Binding-site contacts:
Ligand atom C03 contacts residue THR164 of chain 3.A at 3.8 Å.
Ligand atom C08 contacts residue THR164 of chain 3.A at 3.9 Å.
Ligand atom C02 contacts residue GLN73 of chain 2.B at 3.4 Å.
Ligand atom C03 contacts residue GLN73 of chain 2.B at 3.2 Å.
Ligand atom C01 contacts residue PRO162 of chain 3.A at 3.8 Å (hydrophobic).
Ligand atom N07 contacts residue GLN73 of chain 2.B at 3.8 Å.
Ligand atom N07 contacts residue THR164 of chain 3.A at 3.5 Å.
Ligand atom N07 contacts residue GLY165 of chain 3.A at 3.5 Å (h-bond).
Ligand atom C01 contacts residue GLN73 of chain 2.B at 3.7 Å.
Ligand atom C05 contacts residue GLY37 of chain 2.B at 3.9 Å.
Ligand atom C06 contacts residue GLY37 of chain 2.B at 3.4 Å.
Ligand atom BR14 contacts residue ARG38 of chain 2.B at 3.3 Å.
Ligand atom C06 contacts residue GLY165 of chain 3.A at 3.9 Å.
Ligand atom O13 contacts residue GLN73 of chain 3.A at 3.5 Å (h-bond).
Ligand atom C04 contacts residue GLN73 of chain 2.B at 3.3 Å.
Ligand atom C02 contacts residue HIS161 of chain 3.A at 3.2 Å.
Ligand atom O13 contacts residue ILE72 of chain 3.A at 3.5 Å.
Ligand atom O12 contacts residue GLU163 of chain 3.A at 3.9 Å.
Ligand atom C01 contacts residue ARG38 of chain 2.B at 3.4 Å.
Ligand atom BR14 contacts residue GLY37 of chain 2.B at 3.1 Å.
Ligand atom C01 contacts residue GLY37 of chain 2.B at 4.0 Å.
Ligand atom C06 contacts residue ARG160 of chain 3.A at 3.9 Å.
Ligand atom C04 contacts residue GLY165 of chain 3.A at 3.5 Å.
Ligand atom C01 contacts residue GLY165 of chain 3.A at 3.7 Å.
Ligand atom C06 contacts residue ARG38 of chain 2.B at 3.9 Å.
Ligand atom C05 contacts residue GLY165 of chain 3.A at 3.8 Å.
Ligand atom C10 contacts residue ILE72 of chain 3.A at 3.6 Å (hydrophobic).
Ligand atom C02 contacts residue PRO162 of chain 3.A at 3.3 Å (hydrophobic).
Ligand atom C05 contacts residue GLN73 of chain 2.B at 3.5 Å.
Ligand atom C05 contacts residue ARG160 of chain 3.A at 3.4 Å.
Ligand atom BR14 contacts residue THR39 of chain 2.B at 3.6 Å.
Ligand atom N07 contacts residue GLU163 of chain 3.A at 3.2 Å (salt-bridge).
Ligand atom C02 contacts residue GLY165 of chain 3.A at 3.2 Å.
Ligand atom C03 contacts residue GLY165 of chain 3.A at 3.2 Å.
Ligand atom C10 contacts residue GLN73 of chain 3.A at 3.4 Å.
Ligand atom BR14 contacts residue ARG160 of chain 3.A at 3.4 Å.
Ligand atom C06 contacts residue GLN73 of chain 2.B at 3.6 Å.
Ligand atom C01 contacts residue HIS161 of chain 3.A at 3.2 Å.
Ligand atom C03 contacts residue GLU163 of chain 3.A at 3.9 Å.
Ligand atom C09 contacts residue GLN73 of chain 2.B at 4.0 Å.

A protein and the small-molecule ligand that binds it are described below.
Small molecule (SMILES): Cc1c(C(=O)O)[nH]c2ccc(Br)cc12

Sequence of chain 3.A:
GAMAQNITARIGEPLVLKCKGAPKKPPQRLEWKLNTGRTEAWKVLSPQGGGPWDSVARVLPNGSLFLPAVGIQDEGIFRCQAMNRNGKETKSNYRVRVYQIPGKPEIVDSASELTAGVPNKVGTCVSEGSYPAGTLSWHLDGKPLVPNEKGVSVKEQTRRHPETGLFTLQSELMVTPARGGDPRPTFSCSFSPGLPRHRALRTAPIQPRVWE

Sequence of chain 2.B:
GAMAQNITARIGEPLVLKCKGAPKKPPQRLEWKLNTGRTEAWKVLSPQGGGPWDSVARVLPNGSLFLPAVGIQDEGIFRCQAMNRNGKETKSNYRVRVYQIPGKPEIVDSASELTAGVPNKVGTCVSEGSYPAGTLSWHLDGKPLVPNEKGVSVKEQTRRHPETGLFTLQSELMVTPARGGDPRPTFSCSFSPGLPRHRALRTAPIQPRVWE